This protein binds this small molecule.
Small molecule (SMILES): Nc1nc(=O)c2ncn([C@@H]3O[C@H](CO[P](=O)(O)O[C@H]4[C@@H](O)[C@H](n5cnc6c(N)ncnc65)O[C@@H]4CO[P](=O)(O)O[C@@H]4[C@@H](O)[C@H](n5cnc6c(N)ncnc65)O[C@@H]4COP(=O)=O)[C@@H](O)[C@H]3O)c2[nH]1

Sequence of chain 23.E:
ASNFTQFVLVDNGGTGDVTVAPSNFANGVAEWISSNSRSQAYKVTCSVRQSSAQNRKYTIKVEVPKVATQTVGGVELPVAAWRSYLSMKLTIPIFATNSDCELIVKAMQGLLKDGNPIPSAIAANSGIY

Binding-site contacts:
Ligand atom N7 contacts residue TYR85 of chain 2.E at 3.7 Å.
Ligand atom C8 contacts residue LYS61 of chain 2.E at 3.7 Å.
Ligand atom N1 contacts residue THR59 of chain 2.E at 3.5 Å.
Ligand atom C5 contacts residue THR45 of chain 2.E at 3.1 Å.
Ligand atom N7 contacts residue THR45 of chain 2.E at 2.5 Å (h-bond).
Ligand atom C5' contacts residue TYR85 of chain 2.E at 4.0 Å (hydrophobic).
Ligand atom C6 contacts residue LYS61 of chain 2.E at 3.8 Å.
Ligand atom N1 contacts residue TYR85 of chain 2.E at 3.5 Å.
Ligand atom N6 contacts residue SER47 of chain 2.E at 4.1 Å.
Ligand atom C8 contacts residue TYR85 of chain 2.E at 3.8 Å (hydrophobic).
Ligand atom C6 contacts residue SER47 of chain 2.E at 3.9 Å.
Ligand atom N7 contacts residue LYS61 of chain 2.E at 3.7 Å.
Ligand atom C4 contacts residue TYR85 of chain 2.E at 3.8 Å (hydrophobic).
Ligand atom N6 contacts residue THR91 of chain 23.E at 3.5 Å (h-bond).
Ligand atom C5 contacts residue TYR85 of chain 2.E at 3.5 Å (hydrophobic).
Ligand atom N6 contacts residue LYS61 of chain 2.E at 4.1 Å.
Ligand atom N6 contacts residue CYS46 of chain 2.E at 3.4 Å (h-bond).
Ligand atom N6 contacts residue THR45 of chain 2.E at 2.5 Å (h-bond).
Ligand atom OP1 contacts residue TYR85 of chain 2.E at 3.5 Å (h-bond).
Ligand atom N9 contacts residue TYR85 of chain 2.E at 4.0 Å.
Ligand atom OP2 contacts residue LYS43 of chain 2.E at 2.7 Å (salt-bridge).
Ligand atom P contacts residue LYS43 of chain 2.E at 3.2 Å.
Ligand atom N6 contacts residue TYR85 of chain 2.E at 3.4 Å.
Ligand atom C6 contacts residue THR59 of chain 2.E at 3.6 Å.
Ligand atom O6 contacts residue LYS61 of chain 2.E at 3.0 Å (salt-bridge).
Ligand atom C8 contacts residue THR45 of chain 2.E at 3.8 Å.
Ligand atom C5 contacts residue LYS61 of chain 2.E at 3.7 Å.
Ligand atom N6 contacts residue THR59 of chain 2.E at 2.8 Å (h-bond).
Ligand atom C5 contacts residue VAL29 of chain 2.E at 4.0 Å (hydrophobic).
Ligand atom C6 contacts residue TYR85 of chain 2.E at 3.4 Å (hydrophobic).
Ligand atom C2 contacts residue THR59 of chain 2.E at 4.1 Å.
Ligand atom OP2 contacts residue GLU63 of chain 2.E at 3.6 Å (salt-bridge).
Ligand atom C6 contacts residue THR45 of chain 2.E at 3.1 Å.
Ligand atom C2 contacts residue SER47 of chain 2.E at 3.4 Å.
Ligand atom N1 contacts residue SER47 of chain 2.E at 2.9 Å (h-bond).
Ligand atom C4 contacts residue LYS61 of chain 2.E at 3.7 Å.
Ligand atom OP1 contacts residue LYS43 of chain 2.E at 2.9 Å (salt-bridge).
Ligand atom P contacts residue TYR85 of chain 2.E at 3.7 Å.
Ligand atom N9 contacts residue LYS61 of chain 2.E at 3.7 Å.
Ligand atom C6 contacts residue VAL29 of chain 2.E at 4.1 Å (hydrophobic).

Sequence of chain 2.E:
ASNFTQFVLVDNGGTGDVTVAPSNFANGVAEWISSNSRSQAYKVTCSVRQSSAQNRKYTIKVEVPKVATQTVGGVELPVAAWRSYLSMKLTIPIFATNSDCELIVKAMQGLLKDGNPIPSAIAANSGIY